A small-molecule ligand and the protein it binds are described below.
Small molecule (SMILES): CN(C)C(=O)c1cc(-c2cnc3[nH]ccc3c2)ccc1N

Binding-site contacts:
Ligand atom C10 contacts residue ASP102 of chain 1.A at 3.1 Å.
Ligand atom C20 contacts residue LEU145 of chain 1.A at 3.5 Å (hydrophobic).
Ligand atom O5 contacts residue LEU24 of chain 1.A at 3.5 Å.
Ligand atom C11 contacts residue GLY25 of chain 1.A at 3.4 Å.
Ligand atom C6 contacts residue GLY98 of chain 1.A at 3.8 Å.
Ligand atom C20 contacts residue GLU93 of chain 1.A at 3.9 Å.
Ligand atom N18 contacts residue GLU93 of chain 1.A at 2.9 Å (salt-bridge).
Ligand atom C8 contacts residue GLY98 of chain 1.A at 3.8 Å.
Ligand atom N12 contacts residue ASP102 of chain 1.A at 3.3 Å (salt-bridge).
Ligand atom C11 contacts residue ASP102 of chain 1.A at 3.6 Å.
Ligand atom C4 contacts residue GLY25 of chain 1.A at 3.6 Å.
Ligand atom C17 contacts residue MET92 of chain 1.A at 3.8 Å (hydrophobic).
Ligand atom C11 contacts residue GLY98 of chain 1.A at 3.6 Å.
Ligand atom C9 contacts residue LEU145 of chain 1.A at 3.9 Å (hydrophobic).
Ligand atom N18 contacts residue ALA45 of chain 1.A at 3.5 Å.
Ligand atom C15 contacts residue LEU145 of chain 1.A at 3.4 Å (hydrophobic).
Ligand atom C7 contacts residue GLY25 of chain 1.A at 3.9 Å.
Ligand atom N21 contacts residue PHE94 of chain 1.A at 3.7 Å.
Ligand atom C10 contacts residue SER99 of chain 1.A at 3.6 Å.
Ligand atom C9 contacts residue TYR29 of chain 1.A at 3.6 Å (hydrophobic).
Ligand atom C7 contacts residue LEU24 of chain 1.A at 3.7 Å (hydrophobic).
Ligand atom C20 contacts residue ALA45 of chain 1.A at 3.8 Å (hydrophobic).
Ligand atom C9 contacts residue GLY98 of chain 1.A at 3.5 Å.
Ligand atom N2 contacts residue LEU24 of chain 1.A at 3.7 Å.
Ligand atom C9 contacts residue SER99 of chain 1.A at 3.8 Å.
Ligand atom C6 contacts residue GLY25 of chain 1.A at 3.4 Å.
Ligand atom N21 contacts residue CYS95 of chain 1.A at 3.2 Å (h-bond).
Ligand atom C10 contacts residue TYR29 of chain 1.A at 3.7 Å (hydrophobic).
Ligand atom C3 contacts residue GLY96 of chain 1.A at 3.1 Å.
Ligand atom C16 contacts residue LEU145 of chain 1.A at 3.6 Å (hydrophobic).
Ligand atom N18 contacts residue LEU145 of chain 1.A at 3.7 Å.
Ligand atom C4 contacts residue LEU24 of chain 1.A at 3.6 Å (hydrophobic).
Ligand atom C10 contacts residue GLY98 of chain 1.A at 3.4 Å.
Ligand atom C10 contacts residue GLY25 of chain 1.A at 3.7 Å.
Ligand atom O5 contacts residue GLY25 of chain 1.A at 3.0 Å (h-bond).
Ligand atom N12 contacts residue GLY25 of chain 1.A at 3.6 Å.
Ligand atom C17 contacts residue GLU93 of chain 1.A at 3.9 Å.
Ligand atom C17 contacts residue LEU145 of chain 1.A at 3.8 Å (hydrophobic).
Ligand atom C3 contacts residue GLY98 of chain 1.A at 3.6 Å.
Ligand atom C22 contacts residue CYS95 of chain 1.A at 3.3 Å (hydrophobic).

Sequence of chain 1.A:
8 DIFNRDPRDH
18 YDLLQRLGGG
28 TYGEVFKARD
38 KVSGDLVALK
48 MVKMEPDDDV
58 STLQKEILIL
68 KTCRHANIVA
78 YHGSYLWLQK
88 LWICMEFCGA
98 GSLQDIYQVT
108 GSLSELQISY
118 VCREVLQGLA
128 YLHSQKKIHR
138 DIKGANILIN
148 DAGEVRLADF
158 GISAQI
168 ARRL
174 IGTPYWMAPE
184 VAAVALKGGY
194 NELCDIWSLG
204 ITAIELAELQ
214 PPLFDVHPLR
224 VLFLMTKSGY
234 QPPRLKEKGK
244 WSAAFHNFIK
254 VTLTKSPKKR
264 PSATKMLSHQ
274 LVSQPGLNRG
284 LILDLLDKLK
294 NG